A protein and the small-molecule ligand that binds it are described below.
Small molecule (SMILES): Nc1ncnc2c1ncn2[C@@H]1O[C@H](COP(=O)(O)OP(=O)(O)OC[C@H]2O[C@H](O)[C@H](O)[C@@H]2O)[C@@H](O)[C@H]1O

Sequence of chain 1.A:
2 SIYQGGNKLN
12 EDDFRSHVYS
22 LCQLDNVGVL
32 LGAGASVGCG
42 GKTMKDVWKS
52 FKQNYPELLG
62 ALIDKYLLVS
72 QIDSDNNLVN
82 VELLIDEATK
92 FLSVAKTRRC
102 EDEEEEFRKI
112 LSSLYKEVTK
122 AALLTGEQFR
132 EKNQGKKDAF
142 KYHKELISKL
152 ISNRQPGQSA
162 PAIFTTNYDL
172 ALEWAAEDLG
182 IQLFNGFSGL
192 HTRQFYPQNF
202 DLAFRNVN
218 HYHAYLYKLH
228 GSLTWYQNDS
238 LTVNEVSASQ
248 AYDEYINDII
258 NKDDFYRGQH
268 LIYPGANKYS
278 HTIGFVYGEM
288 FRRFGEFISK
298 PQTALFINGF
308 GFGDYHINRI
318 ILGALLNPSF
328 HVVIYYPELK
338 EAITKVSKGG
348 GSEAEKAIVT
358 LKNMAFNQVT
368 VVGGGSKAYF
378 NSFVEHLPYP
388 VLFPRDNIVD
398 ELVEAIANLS

Binding-site contacts:
Ligand atom O2B contacts residue GLY33 of chain 1.A at 3.8 Å.
Ligand atom O5D contacts residue ALA34 of chain 1.A at 3.9 Å.
Ligand atom C5 contacts residue GLY35 of chain 1.A at 3.9 Å.
Ligand atom O4' contacts residue GLY306 of chain 1.A at 3.6 Å (h-bond).
Ligand atom C4D contacts residue GLU83 of chain 1.A at 3.9 Å.
Ligand atom C6 contacts residue GLY35 of chain 1.A at 3.5 Å.
Ligand atom C2D contacts residue ASP311 of chain 1.A at 3.7 Å.
Ligand atom O2B contacts residue ALA34 of chain 1.A at 2.8 Å (h-bond).
Ligand atom C4' contacts residue GLY306 of chain 1.A at 3.7 Å.
Ligand atom PB contacts residue GLY308 of chain 1.A at 3.9 Å.
Ligand atom C2D contacts residue HIS227 of chain 1.A at 4.0 Å.
Ligand atom O1B contacts residue PHE307 of chain 1.A at 3.4 Å.
Ligand atom O5' contacts residue GLY308 of chain 1.A at 3.9 Å.
Ligand atom N6 contacts residue GLY35 of chain 1.A at 3.8 Å.
Ligand atom O3D contacts residue HIS227 of chain 1.A at 3.5 Å.
Ligand atom C3D contacts residue HIS227 of chain 1.A at 3.9 Å.
Ligand atom O2A contacts residue ALA34 of chain 1.A at 3.2 Å.
Ligand atom N1 contacts residue GLY35 of chain 1.A at 3.5 Å (h-bond).
Ligand atom O2' contacts residue PRO334 of chain 1.A at 3.8 Å.
Ligand atom PB contacts residue ALA34 of chain 1.A at 4.0 Å.
Ligand atom N1 contacts residue TYR376 of chain 1.A at 3.7 Å.
Ligand atom O2D contacts residue PHE307 of chain 1.A at 3.9 Å.
Ligand atom O2D contacts residue ASP311 of chain 1.A at 3.0 Å (salt-bridge).
Ligand atom O1D contacts residue GLY310 of chain 1.A at 3.4 Å.
Ligand atom O1B contacts residue GLY308 of chain 1.A at 2.8 Å (h-bond).
Ligand atom O4D contacts residue GLU83 of chain 1.A at 3.5 Å (salt-bridge).
Ligand atom PB contacts residue GLY306 of chain 1.A at 4.0 Å.
Ligand atom C1D contacts residue GLU83 of chain 1.A at 3.2 Å.
Ligand atom O2B contacts residue GLY35 of chain 1.A at 3.9 Å.
Ligand atom C2 contacts residue GLY35 of chain 1.A at 3.9 Å.
Ligand atom C2D contacts residue GLU83 of chain 1.A at 3.2 Å.
Ligand atom N1 contacts residue PHE377 of chain 1.A at 3.6 Å.
Ligand atom O2A contacts residue THR44 of chain 1.A at 3.9 Å.
Ligand atom O3D contacts residue THR167 of chain 1.A at 3.3 Å.
Ligand atom C3D contacts residue GLU83 of chain 1.A at 3.2 Å.
Ligand atom O3' contacts residue PHE307 of chain 1.A at 3.9 Å.
Ligand atom N6 contacts residue TYR376 of chain 1.A at 3.9 Å.
Ligand atom O2B contacts residue GLY306 of chain 1.A at 3.0 Å (h-bond).
Ligand atom O1D contacts residue ASP311 of chain 1.A at 3.4 Å.
Ligand atom C6 contacts residue TYR376 of chain 1.A at 3.8 Å (hydrophobic).